The small molecule below binds the protein below.
Small molecule (SMILES): CC(=O)N[C@@H]1[C@@H](O)[C@H](O)[C@@H](CO)O[C@H]1O

Binding-site contacts:
Ligand atom C2 contacts residue ASN126 of chain 1.A at 2.5 Å.
Ligand atom O5 contacts residue ASN126 of chain 1.A at 2.4 Å (h-bond).
Ligand atom C8 contacts residue SER125 of chain 1.A at 4.2 Å.
Ligand atom C8 contacts residue ALA80 of chain 1.A at 4.4 Å (hydrophobic).
Ligand atom N2 contacts residue ASN126 of chain 1.A at 2.9 Å (h-bond).
Ligand atom C1 contacts residue ASN496 of chain 1.A at 4.3 Å.
Ligand atom O3 contacts residue GLU541 of chain 1.A at 4.3 Å.
Ligand atom O3 contacts residue LEU489 of chain 1.A at 3.7 Å.
Ligand atom C8 contacts residue GLU541 of chain 1.A at 3.8 Å.
Ligand atom C1 contacts residue ASN126 of chain 1.A at 1.4 Å.
Ligand atom C3 contacts residue ASN126 of chain 1.A at 3.8 Å.
Ligand atom C4 contacts residue ASN126 of chain 1.A at 4.3 Å.
Ligand atom C7 contacts residue ASN126 of chain 1.A at 3.5 Å.
Ligand atom O7 contacts residue ASN126 of chain 1.A at 3.7 Å.
Ligand atom N2 contacts residue GLU541 of chain 1.A at 3.4 Å (salt-bridge).
Ligand atom O5 contacts residue ASN496 of chain 1.A at 3.6 Å (h-bond).
Ligand atom C5 contacts residue ASN126 of chain 1.A at 3.7 Å.
Ligand atom C7 contacts residue GLU541 of chain 1.A at 4.1 Å.
Ligand atom C2 contacts residue GLU541 of chain 1.A at 3.7 Å.
Ligand atom O7 contacts residue ALA80 of chain 1.A at 4.3 Å.
Ligand atom C8 contacts residue MET124 of chain 1.A at 4.0 Å (hydrophobic).
Ligand atom C6 contacts residue ASN496 of chain 1.A at 4.4 Å.

Sequence of chain 1.A:
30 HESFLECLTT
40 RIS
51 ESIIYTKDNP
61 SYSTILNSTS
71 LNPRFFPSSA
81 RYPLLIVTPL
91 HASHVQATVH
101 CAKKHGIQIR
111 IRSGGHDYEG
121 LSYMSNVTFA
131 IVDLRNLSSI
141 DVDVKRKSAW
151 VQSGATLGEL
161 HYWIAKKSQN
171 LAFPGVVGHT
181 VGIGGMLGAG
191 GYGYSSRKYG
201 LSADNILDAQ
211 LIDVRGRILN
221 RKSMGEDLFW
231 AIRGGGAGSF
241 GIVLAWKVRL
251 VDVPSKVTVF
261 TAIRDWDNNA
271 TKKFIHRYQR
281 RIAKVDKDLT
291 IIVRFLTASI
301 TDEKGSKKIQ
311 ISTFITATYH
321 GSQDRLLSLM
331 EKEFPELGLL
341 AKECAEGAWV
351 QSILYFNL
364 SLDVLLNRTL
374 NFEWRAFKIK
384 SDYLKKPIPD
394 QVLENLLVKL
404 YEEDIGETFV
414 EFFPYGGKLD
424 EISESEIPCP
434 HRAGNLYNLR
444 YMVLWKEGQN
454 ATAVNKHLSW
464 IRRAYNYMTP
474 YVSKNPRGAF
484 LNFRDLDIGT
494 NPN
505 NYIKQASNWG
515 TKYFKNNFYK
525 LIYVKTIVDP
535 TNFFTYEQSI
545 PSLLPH